The protein below binds the small molecule below.
Small molecule (SMILES): C[C@H](N)[C@@H](CCCCCC(=O)O)NC(=O)O[Al-](F)(F)F

Binding-site contacts:
Ligand atom AL contacts residue GLY118 of chain 2.A at 3.4 Å.
Ligand atom O11 contacts residue ALA117 of chain 2.A at 3.3 Å.
Ligand atom C contacts residue GLY150 of chain 1.A at 3.4 Å.
Ligand atom C contacts residue ILE152 of chain 1.A at 3.6 Å (hydrophobic).
Ligand atom CN1 contacts residue LYS37 of chain 2.A at 3.5 Å.
Ligand atom F2 contacts residue MG1 of chain 2.C at 2.3 Å.
Ligand atom F1 contacts residue MG1 of chain 2.C at 3.3 Å.
Ligand atom F3 contacts residue ADP1 of chain 2.D at 3.3 Å.
Ligand atom OI2 contacts residue GLY150 of chain 1.A at 3.3 Å.
Ligand atom OI1 contacts residue GLY150 of chain 1.A at 2.9 Å (h-bond).
Ligand atom AL contacts residue ADP1 of chain 2.D at 3.6 Å.
Ligand atom AL contacts residue MG1 of chain 2.B at 3.6 Å.
Ligand atom F2 contacts residue THR11 of chain 2.A at 3.4 Å.
Ligand atom N1 contacts residue SER41 of chain 2.A at 3.1 Å (h-bond).
Ligand atom O11 contacts residue LYS37 of chain 2.A at 2.9 Å (salt-bridge).
Ligand atom OI2 contacts residue ASN153 of chain 1.A at 2.9 Å (h-bond).
Ligand atom F1 contacts residue LYS15 of chain 2.A at 3.4 Å.
Ligand atom F3 contacts residue GLY118 of chain 2.A at 2.8 Å.
Ligand atom C contacts residue TYR187 of chain 1.A at 3.5 Å (hydrophobic).
Ligand atom O11 contacts residue GLY118 of chain 2.A at 3.4 Å (h-bond).
Ligand atom F1 contacts residue LYS37 of chain 2.A at 3.2 Å.
Ligand atom OI1 contacts residue CYS151 of chain 1.A at 3.4 Å (h-bond).
Ligand atom F1 contacts residue GLU115 of chain 2.A at 3.1 Å.
Ligand atom O12 contacts residue ALA40 of chain 2.A at 3.4 Å.
Ligand atom OI1 contacts residue TYR187 of chain 1.A at 2.6 Å (h-bond).
Ligand atom O12 contacts residue LYS37 of chain 2.A at 3.2 Å (salt-bridge).
Ligand atom O12 contacts residue SER41 of chain 2.A at 3.2 Å (h-bond).
Ligand atom F1 contacts residue MG1 of chain 2.B at 2.1 Å.
Ligand atom F1 contacts residue ADP1 of chain 2.D at 3.0 Å.
Ligand atom OI2 contacts residue ILE152 of chain 1.A at 3.3 Å (h-bond).
Ligand atom OI1 contacts residue ILE152 of chain 1.A at 3.3 Å (h-bond).
Ligand atom F3 contacts residue THR11 of chain 2.A at 2.8 Å.
Ligand atom CS contacts residue SER41 of chain 2.A at 3.4 Å.
Ligand atom AL contacts residue MG1 of chain 2.C at 3.4 Å.
Ligand atom N2 contacts residue SER41 of chain 2.A at 3.5 Å (h-bond).
Ligand atom F2 contacts residue ADP1 of chain 2.D at 3.4 Å.
Ligand atom F3 contacts residue LYS15 of chain 2.A at 2.6 Å.
Ligand atom CA contacts residue TYR187 of chain 1.A at 3.6 Å (hydrophobic).
Ligand atom F1 contacts residue ASP54 of chain 2.A at 2.9 Å.
Ligand atom AL contacts residue LYS15 of chain 2.A at 3.6 Å.

Sequence of chain 1.A:
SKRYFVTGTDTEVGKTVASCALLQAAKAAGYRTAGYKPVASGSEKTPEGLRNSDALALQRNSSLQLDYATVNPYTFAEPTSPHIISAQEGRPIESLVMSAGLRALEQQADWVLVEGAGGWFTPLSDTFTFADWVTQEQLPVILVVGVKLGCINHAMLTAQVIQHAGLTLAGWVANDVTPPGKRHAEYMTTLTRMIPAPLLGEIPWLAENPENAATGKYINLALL

Sequence of chain 2.A:
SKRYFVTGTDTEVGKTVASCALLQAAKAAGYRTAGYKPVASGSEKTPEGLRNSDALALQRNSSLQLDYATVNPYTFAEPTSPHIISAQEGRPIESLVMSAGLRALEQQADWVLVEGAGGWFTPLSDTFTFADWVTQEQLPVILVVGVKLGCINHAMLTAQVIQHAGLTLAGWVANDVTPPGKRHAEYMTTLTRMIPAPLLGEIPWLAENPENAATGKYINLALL